Sequence of chain 1.B:
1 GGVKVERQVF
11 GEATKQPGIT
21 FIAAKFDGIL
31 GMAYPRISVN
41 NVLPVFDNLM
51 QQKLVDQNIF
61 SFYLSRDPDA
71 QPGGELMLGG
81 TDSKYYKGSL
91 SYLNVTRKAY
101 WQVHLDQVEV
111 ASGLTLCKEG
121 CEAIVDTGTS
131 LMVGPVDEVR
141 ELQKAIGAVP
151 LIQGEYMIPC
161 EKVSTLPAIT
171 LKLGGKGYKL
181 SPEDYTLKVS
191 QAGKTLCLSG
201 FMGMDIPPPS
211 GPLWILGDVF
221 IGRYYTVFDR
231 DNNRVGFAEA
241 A

The protein below binds the small molecule below.
Small molecule (SMILES): CC(C)CC(=O)N[C@H](C(=O)N[C@H](C(=O)N[C@@H](CC(C)C)[C@@H](O)CC(=O)N[C@@H](C)C(=O)N[C@@H](CC(C)C)[C@@H](O)CC(=O)O)C(C)C)C(C)C

Binding-site contacts:
Ligand atom C contacts residue GLY128 of chain 1.B at 3.7 Å.
Ligand atom N contacts residue GLY35 of chain 1.A at 2.9 Å (h-bond).
Ligand atom CM contacts residue HIS77 of chain 1.A at 3.1 Å.
Ligand atom CA contacts residue GLY128 of chain 1.B at 3.6 Å.
Ligand atom OH contacts residue ASP33 of chain 1.A at 2.8 Å (salt-bridge).
Ligand atom CB contacts residue SER36 of chain 1.A at 3.5 Å.
Ligand atom N contacts residue SER80 of chain 1.A at 2.7 Å (h-bond).
Ligand atom O contacts residue GLY79 of chain 1.A at 3.4 Å (h-bond).
Ligand atom CG1 contacts residue SER80 of chain 1.A at 3.5 Å.
Ligand atom N contacts residue THR129 of chain 1.B at 3.5 Å (h-bond).
Ligand atom C contacts residue SER130 of chain 1.B at 3.7 Å.
Ligand atom O contacts residue TYR100 of chain 1.B at 2.9 Å (h-bond).
Ligand atom O contacts residue SER130 of chain 1.B at 3.1 Å (h-bond).
Ligand atom OH contacts residue GLY128 of chain 1.B at 3.4 Å (h-bond).
Ligand atom C contacts residue SER80 of chain 1.A at 3.4 Å.
Ligand atom O contacts residue SER130 of chain 1.B at 2.6 Å (h-bond).
Ligand atom CM contacts residue ASP126 of chain 1.B at 3.3 Å.
Ligand atom CH contacts residue ASP33 of chain 1.A at 3.5 Å.
Ligand atom CB contacts residue ASP33 of chain 1.A at 3.5 Å.
Ligand atom O contacts residue TYR78 of chain 1.A at 3.4 Å.
Ligand atom O contacts residue GLY79 of chain 1.A at 2.9 Å (h-bond).
Ligand atom CD1 contacts residue GLY128 of chain 1.B at 3.6 Å.
Ligand atom CA contacts residue THR129 of chain 1.B at 3.5 Å.
Ligand atom O contacts residue SER80 of chain 1.A at 2.9 Å (h-bond).
Ligand atom N contacts residue GLY128 of chain 1.B at 2.9 Å (h-bond).
Ligand atom CH contacts residue ASP126 of chain 1.B at 3.6 Å.
Ligand atom CD2 contacts residue ILE206 of chain 1.B at 3.7 Å (hydrophobic).
Ligand atom CG contacts residue GLY128 of chain 1.B at 3.4 Å.
Ligand atom CG1 contacts residue GLY128 of chain 1.B at 3.5 Å.
Ligand atom OH contacts residue THR129 of chain 1.B at 3.4 Å (h-bond).
Ligand atom O contacts residue THR129 of chain 1.B at 3.3 Å.
Ligand atom OH contacts residue ASP126 of chain 1.B at 2.6 Å (salt-bridge).
Ligand atom CA contacts residue SER80 of chain 1.A at 3.0 Å.
Ligand atom CM contacts residue GLY35 of chain 1.A at 3.6 Å.
Ligand atom CB contacts residue GLY128 of chain 1.B at 3.4 Å.
Ligand atom CA contacts residue GLY128 of chain 1.B at 3.7 Å.
Ligand atom C contacts residue GLY35 of chain 1.A at 3.7 Å.
Ligand atom O contacts residue GLY128 of chain 1.B at 3.7 Å.
Ligand atom CD1 contacts residue TYR100 of chain 1.B at 3.3 Å (hydrophobic).
Ligand atom CB contacts residue GLY35 of chain 1.A at 3.7 Å.

Sequence of chain 1.A:
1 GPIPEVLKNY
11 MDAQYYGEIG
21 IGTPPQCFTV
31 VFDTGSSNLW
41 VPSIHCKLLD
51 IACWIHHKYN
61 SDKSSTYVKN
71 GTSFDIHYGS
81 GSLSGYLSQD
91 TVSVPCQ